Binding-site contacts:
Ligand atom O6 contacts residue GLU267 of chain 1.A at 3.8 Å.
Ligand atom O5 contacts residue ALA266 of chain 1.A at 4.1 Å.
Ligand atom C2 contacts residue GLU267 of chain 1.A at 3.8 Å.
Ligand atom C1 contacts residue THR265 of chain 1.A at 4.3 Å.
Ligand atom O5 contacts residue GLU267 of chain 1.A at 4.4 Å.
Ligand atom C4 contacts residue ARG268 of chain 1.A at 3.5 Å.
Ligand atom C2 contacts residue ARG268 of chain 1.A at 4.5 Å.
Ligand atom C3 contacts residue ALA266 of chain 1.A at 4.3 Å (hydrophobic).
Ligand atom C4 contacts residue GLU267 of chain 1.A at 3.8 Å.
Ligand atom O6 contacts residue ARG268 of chain 1.A at 2.9 Å (salt-bridge).
Ligand atom C3 contacts residue ARG268 of chain 1.A at 3.2 Å.
Ligand atom C2 contacts residue ALA266 of chain 1.A at 4.4 Å (hydrophobic).
Ligand atom C3 contacts residue GLU267 of chain 1.A at 3.4 Å.
Ligand atom C1 contacts residue GLU267 of chain 1.A at 3.2 Å.
Ligand atom C1 contacts residue ALA266 of chain 1.A at 3.9 Å (hydrophobic).
Ligand atom O6 contacts residue ALA266 of chain 1.A at 4.1 Å.

A protein and the small-molecule ligand that binds it are described below.
Small molecule (SMILES): C[C@@H](O)[C@@H](C)O

Sequence of chain 1.A:
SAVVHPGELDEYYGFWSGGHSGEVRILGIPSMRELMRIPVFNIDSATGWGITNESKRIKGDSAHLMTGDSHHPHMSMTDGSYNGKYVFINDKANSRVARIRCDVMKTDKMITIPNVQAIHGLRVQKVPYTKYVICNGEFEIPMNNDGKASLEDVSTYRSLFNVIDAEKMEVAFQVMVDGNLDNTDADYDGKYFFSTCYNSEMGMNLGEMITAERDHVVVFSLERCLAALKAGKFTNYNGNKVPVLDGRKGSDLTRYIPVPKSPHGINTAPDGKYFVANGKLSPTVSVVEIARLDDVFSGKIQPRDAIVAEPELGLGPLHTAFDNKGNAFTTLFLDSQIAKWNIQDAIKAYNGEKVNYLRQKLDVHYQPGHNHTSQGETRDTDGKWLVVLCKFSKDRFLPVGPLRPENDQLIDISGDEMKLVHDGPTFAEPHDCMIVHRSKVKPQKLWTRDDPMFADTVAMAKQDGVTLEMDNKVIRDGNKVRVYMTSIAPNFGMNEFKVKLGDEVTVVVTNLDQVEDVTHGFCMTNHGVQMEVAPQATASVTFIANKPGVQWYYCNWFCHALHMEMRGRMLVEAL